The small molecule below binds the protein below.
Small molecule (SMILES): COC1=C(OC)C(=O)C(CC=C(C)CC/C=C(\C)CC/C=C(\C)CC/C=C(\C)CC/C=C(\C)CC/C=C(\C)CC/C=C(\C)CCC=C(C)C)=C(C)C1=O

Binding-site contacts:
Ligand atom C1M contacts residue LEU152 of chain 1.A at 3.5 Å (hydrophobic).
Ligand atom C42 contacts residue VAL130 of chain 1.A at 3.6 Å (hydrophobic).
Ligand atom C42 contacts residue LEU83 of chain 1.A at 3.6 Å (hydrophobic).
Ligand atom C1M contacts residue ALA156 of chain 1.A at 3.6 Å (hydrophobic).
Ligand atom C28 contacts residue ILE79 of chain 1.A at 3.1 Å (hydrophobic).
Ligand atom C35 contacts residue LEU103 of chain 1.A at 2.9 Å (hydrophobic).
Ligand atom C43 contacts residue VAL38 of chain 1.A at 3.5 Å (hydrophobic).
Ligand atom C40 contacts residue VAL130 of chain 1.A at 3.5 Å (hydrophobic).
Ligand atom C40 contacts residue LEU118 of chain 1.A at 3.6 Å (hydrophobic).
Ligand atom C46 contacts residue VAL130 of chain 1.A at 3.4 Å (hydrophobic).
Ligand atom O2 contacts residue ARG63 of chain 1.A at 2.8 Å (salt-bridge).
Ligand atom C18 contacts residue PHE17 of chain 1.A at 3.4 Å (hydrophobic).
Ligand atom C7 contacts residue LEU158 of chain 1.A at 3.2 Å (hydrophobic).
Ligand atom O3 contacts residue ILE57 of chain 1.A at 3.5 Å.
Ligand atom C30 contacts residue VAL167 of chain 1.A at 2.7 Å (hydrophobic).
Ligand atom C15 contacts residue LEU152 of chain 1.A at 3.4 Å (hydrophobic).
Ligand atom C2 contacts residue ARG60 of chain 1.A at 3.5 Å.
Ligand atom O2 contacts residue ARG60 of chain 1.A at 3.3 Å.
Ligand atom C10 contacts residue GLU27 of chain 1.A at 3.6 Å.
Ligand atom C11 contacts residue SER19 of chain 1.A at 3.6 Å.
Ligand atom C4M contacts residue LYS21 of chain 1.A at 3.3 Å.
Ligand atom C31 contacts residue ILE79 of chain 1.A at 2.8 Å (hydrophobic).
Ligand atom C23 contacts residue VAL167 of chain 1.A at 3.6 Å (hydrophobic).
Ligand atom C7 contacts residue ALA156 of chain 1.A at 3.5 Å (hydrophobic).
Ligand atom C2 contacts residue ARG63 of chain 1.A at 3.5 Å.
Ligand atom C29 contacts residue LEU15 of chain 1.A at 3.4 Å (hydrophobic).
Ligand atom C10 contacts residue LYS21 of chain 1.A at 3.7 Å.
Ligand atom C1M contacts residue ARG63 of chain 1.A at 3.7 Å.
Ligand atom O5 contacts residue ARG60 of chain 1.A at 3.6 Å (salt-bridge).
Ligand atom C6 contacts residue ARG60 of chain 1.A at 3.6 Å.
Ligand atom C10 contacts residue ARG60 of chain 1.A at 3.5 Å.
Ligand atom O5 contacts residue LYS21 of chain 1.A at 2.9 Å (salt-bridge).
Ligand atom C6 contacts residue ALA156 of chain 1.A at 3.2 Å (hydrophobic).
Ligand atom O4 contacts residue ILE57 of chain 1.A at 3.6 Å.
Ligand atom C30 contacts residue LEU15 of chain 1.A at 2.8 Å (hydrophobic).
Ligand atom C29 contacts residue ILE79 of chain 1.A at 2.9 Å (hydrophobic).
Ligand atom C27 contacts residue VAL167 of chain 1.A at 3.6 Å (hydrophobic).
Ligand atom C46 contacts residue PHE128 of chain 1.A at 3.0 Å (hydrophobic).
Ligand atom C1 contacts residue ALA156 of chain 1.A at 3.3 Å (hydrophobic).
Ligand atom C41 contacts residue PHE173 of chain 1.A at 3.2 Å (hydrophobic).

Sequence of chain 1.A:
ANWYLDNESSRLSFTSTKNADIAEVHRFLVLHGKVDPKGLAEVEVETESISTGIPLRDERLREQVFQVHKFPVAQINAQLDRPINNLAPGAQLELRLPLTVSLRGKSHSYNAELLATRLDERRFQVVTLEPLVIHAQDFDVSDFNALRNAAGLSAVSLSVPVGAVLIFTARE